Binding-site contacts:
Ligand atom C14 contacts residue TYR107 of chain 1.A at 3.5 Å (hydrophobic).
Ligand atom C2 contacts residue ILE124 of chain 1.A at 3.9 Å (hydrophobic).
Ligand atom C4 contacts residue SER71 of chain 1.A at 3.9 Å.
Ligand atom N16 contacts residue IPA1 of chain 1.F at 2.9 Å (h-bond).
Ligand atom C1 contacts residue ASP126 of chain 1.A at 3.4 Å.
Ligand atom C12 contacts residue TRP153 of chain 1.A at 3.5 Å (hydrophobic).
Ligand atom N15 contacts residue SER71 of chain 1.A at 2.8 Å (h-bond).
Ligand atom C14 contacts residue TRP153 of chain 1.A at 3.5 Å (hydrophobic).
Ligand atom C2 contacts residue HIS68 of chain 1.A at 3.4 Å.
Ligand atom C6 contacts residue IPA1 of chain 1.F at 3.8 Å.
Ligand atom C13 contacts residue PHE122 of chain 1.A at 3.8 Å (hydrophobic).
Ligand atom C2 contacts residue ASN72 of chain 1.A at 3.7 Å.
Ligand atom C3 contacts residue HIS68 of chain 1.A at 3.3 Å.
Ligand atom C2 contacts residue ASP126 of chain 1.A at 3.6 Å.
Ligand atom C1 contacts residue HIS68 of chain 1.A at 4.0 Å.
Ligand atom C4 contacts residue HIS68 of chain 1.A at 3.9 Å.
Ligand atom C5 contacts residue IPA1 of chain 1.F at 3.8 Å.
Ligand atom N16 contacts residue TRP153 of chain 1.A at 3.6 Å.
Ligand atom C5 contacts residue TRP153 of chain 1.A at 3.4 Å (hydrophobic).
Ligand atom C4 contacts residue TYR107 of chain 1.A at 3.9 Å (hydrophobic).
Ligand atom C9 contacts residue TRP153 of chain 1.A at 3.7 Å (hydrophobic).
Ligand atom C13 contacts residue ASP126 of chain 1.A at 3.8 Å.
Ligand atom N15 contacts residue HIS68 of chain 1.A at 3.5 Å.
Ligand atom N10 contacts residue TYR107 of chain 1.A at 3.0 Å (h-bond).
Ligand atom C13 contacts residue TRP153 of chain 1.A at 3.8 Å (hydrophobic).
Ligand atom C6 contacts residue TRP153 of chain 1.A at 3.5 Å (hydrophobic).
Ligand atom C3 contacts residue SER71 of chain 1.A at 3.8 Å.
Ligand atom N15 contacts residue ASN72 of chain 1.A at 3.0 Å (h-bond).
Ligand atom C8 contacts residue TRP153 of chain 1.A at 3.8 Å (hydrophobic).
Ligand atom C9 contacts residue ARG149 of chain 1.A at 3.4 Å.
Ligand atom C9 contacts residue ASP126 of chain 1.A at 3.7 Å.
Ligand atom C1 contacts residue ARG149 of chain 1.A at 3.9 Å.
Ligand atom N10 contacts residue TRP153 of chain 1.A at 3.5 Å.
Ligand atom C4 contacts residue TRP153 of chain 1.A at 3.6 Å (hydrophobic).
Ligand atom N15 contacts residue ILE75 of chain 1.A at 3.6 Å.
Ligand atom C1 contacts residue PHE122 of chain 1.A at 3.7 Å (hydrophobic).
Ligand atom C11 contacts residue TRP153 of chain 1.A at 3.6 Å (hydrophobic).
Ligand atom C11 contacts residue TYR107 of chain 1.A at 3.5 Å (hydrophobic).
Ligand atom C3 contacts residue ASN72 of chain 1.A at 3.8 Å.
Ligand atom C5 contacts residue TYR107 of chain 1.A at 3.8 Å (hydrophobic).

Sequence of chain 1.A:
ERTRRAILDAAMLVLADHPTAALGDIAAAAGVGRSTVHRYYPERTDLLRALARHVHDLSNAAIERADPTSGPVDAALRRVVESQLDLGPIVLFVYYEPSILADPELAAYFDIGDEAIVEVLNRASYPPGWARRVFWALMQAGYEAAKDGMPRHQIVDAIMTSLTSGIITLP

The small molecule below binds the protein below.
Small molecule (SMILES): Nc1ccc2cc3ccc(N)cc3nc2c1